Sequence of chain 1.A:
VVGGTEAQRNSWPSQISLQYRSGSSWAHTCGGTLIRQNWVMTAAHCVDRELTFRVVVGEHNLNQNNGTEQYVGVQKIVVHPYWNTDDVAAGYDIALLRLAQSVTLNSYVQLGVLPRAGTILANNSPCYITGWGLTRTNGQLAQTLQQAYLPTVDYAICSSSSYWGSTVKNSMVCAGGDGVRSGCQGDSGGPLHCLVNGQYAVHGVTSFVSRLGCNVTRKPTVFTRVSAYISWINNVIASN

Binding-site contacts:
Ligand atom C5 contacts residue VAL209 of chain 1.A at 3.6 Å (hydrophobic).
Ligand atom C3 contacts residue SER188 of chain 1.A at 2.4 Å.
Ligand atom C17 contacts residue GLY186 of chain 1.A at 3.6 Å.
Ligand atom N1 contacts residue SER188 of chain 1.A at 2.7 Å (h-bond).
Ligand atom O1 contacts residue GLN185 of chain 1.A at 3.6 Å.
Ligand atom F2 contacts residue HIS45 of chain 1.A at 2.8 Å.
Ligand atom N5 contacts residue THR29 of chain 1.A at 3.0 Å (h-bond).
Ligand atom F2 contacts residue SER188 of chain 1.A at 3.0 Å.
Ligand atom C20 contacts residue HIS28 of chain 1.A at 3.5 Å.
Ligand atom C4 contacts residue SER188 of chain 1.A at 3.2 Å.
Ligand atom F1 contacts residue CYS30 of chain 1.A at 3.3 Å.
Ligand atom O1 contacts residue SER188 of chain 1.A at 2.3 Å (h-bond).
Ligand atom C19 contacts residue GLY186 of chain 1.A at 3.4 Å.
Ligand atom C1 contacts residue HIS45 of chain 1.A at 3.3 Å.
Ligand atom N1 contacts residue HIS45 of chain 1.A at 3.5 Å (h-bond).
Ligand atom N5 contacts residue GLY186 of chain 1.A at 3.6 Å.
Ligand atom F1 contacts residue HIS45 of chain 1.A at 3.0 Å.
Ligand atom O4 contacts residue GLY186 of chain 1.A at 3.6 Å.
Ligand atom O4 contacts residue GLN185 of chain 1.A at 3.3 Å.
Ligand atom C2 contacts residue HIS45 of chain 1.A at 3.6 Å.
Ligand atom N1 contacts residue SER207 of chain 1.A at 3.1 Å (h-bond).
Ligand atom F1 contacts residue SER188 of chain 1.A at 2.6 Å.
Ligand atom C8 contacts residue SER207 of chain 1.A at 3.3 Å.
Ligand atom C2 contacts residue SER188 of chain 1.A at 1.4 Å.
Ligand atom O1 contacts residue GLY186 of chain 1.A at 2.6 Å (h-bond).
Ligand atom C9 contacts residue PHE208 of chain 1.A at 3.5 Å (hydrophobic).
Ligand atom O1 contacts residue ASP187 of chain 1.A at 3.3 Å (salt-bridge).
Ligand atom C7 contacts residue SER207 of chain 1.A at 3.7 Å.
Ligand atom C10 contacts residue VAL209 of chain 1.A at 3.7 Å (hydrophobic).
Ligand atom C18 contacts residue THR29 of chain 1.A at 3.4 Å.
Ligand atom O3 contacts residue VAL209 of chain 1.A at 3.0 Å (h-bond).
Ligand atom C19 contacts residue THR29 of chain 1.A at 3.5 Å.
Ligand atom N4 contacts residue VAL209 of chain 1.A at 2.7 Å (h-bond).
Ligand atom C6 contacts residue THR206 of chain 1.A at 3.7 Å.
Ligand atom C6 contacts residue SER207 of chain 1.A at 3.7 Å.
Ligand atom O3 contacts residue PHE208 of chain 1.A at 3.1 Å.
Ligand atom C5 contacts residue GLN185 of chain 1.A at 3.6 Å.
Ligand atom C1 contacts residue SER188 of chain 1.A at 2.5 Å.
Ligand atom C5 contacts residue CYS184 of chain 1.A at 3.8 Å (hydrophobic).
Ligand atom C6 contacts residue SER188 of chain 1.A at 3.1 Å.

A protein and the small-molecule ligand that binds it are described below.
Small molecule (SMILES): CC(C)[C@H](NC(=O)Cn1c(-c2cccs2)ncc(N)c1=O)C(=O)C(F)(F)C(=O)NCCN1CCOCC1